Binding-site contacts:
Ligand atom F15 contacts residue GLN89 of chain 1.A at 3.9 Å.
Ligand atom N2 contacts residue THR198 of chain 1.A at 2.9 Å (h-bond).
Ligand atom N2 contacts residue HIS91 of chain 1.A at 3.2 Å (h-bond).
Ligand atom O4 contacts residue TRP208 of chain 1.A at 3.4 Å.
Ligand atom F16 contacts residue HIS91 of chain 1.A at 3.2 Å.
Ligand atom S1 contacts residue HIS91 of chain 1.A at 3.9 Å.
Ligand atom N2 contacts residue HIS93 of chain 1.A at 3.3 Å (h-bond).
Ligand atom O3 contacts residue HIS117 of chain 1.A at 3.3 Å (h-bond).
Ligand atom C6 contacts residue LEU197 of chain 1.A at 3.9 Å (hydrophobic).
Ligand atom C7 contacts residue LEU197 of chain 1.A at 3.8 Å (hydrophobic).
Ligand atom C6 contacts residue VAL119 of chain 1.A at 3.9 Å (hydrophobic).
Ligand atom O3 contacts residue VAL119 of chain 1.A at 3.9 Å.
Ligand atom O4 contacts residue LEU197 of chain 1.A at 3.4 Å.
Ligand atom F16 contacts residue ZN1 of chain 1.E at 3.4 Å.
Ligand atom S1 contacts residue ZN1 of chain 1.E at 3.0 Å.
Ligand atom F16 contacts residue THR199 of chain 1.A at 3.2 Å.
Ligand atom C5 contacts residue HIS91 of chain 1.A at 3.8 Å.
Ligand atom C13 contacts residue ALA129 of chain 1.A at 3.8 Å (hydrophobic).
Ligand atom C9 contacts residue THR199 of chain 1.A at 3.6 Å.
Ligand atom C7 contacts residue VAL119 of chain 1.A at 3.9 Å (hydrophobic).
Ligand atom S1 contacts residue THR198 of chain 1.A at 3.8 Å.
Ligand atom O3 contacts residue HIS91 of chain 1.A at 3.5 Å.
Ligand atom O3 contacts residue ZN1 of chain 1.E at 3.0 Å.
Ligand atom C12 contacts residue GLN89 of chain 1.A at 3.8 Å.
Ligand atom N2 contacts residue GLU104 of chain 1.A at 3.9 Å.
Ligand atom O4 contacts residue THR198 of chain 1.A at 3.0 Å (h-bond).
Ligand atom N2 contacts residue ZN1 of chain 1.E at 1.8 Å.
Ligand atom C10 contacts residue HIS91 of chain 1.A at 3.5 Å.
Ligand atom C14 contacts residue ALA129 of chain 1.A at 3.9 Å (hydrophobic).
Ligand atom O3 contacts residue TRP208 of chain 1.A at 3.7 Å.
Ligand atom O3 contacts residue VAL141 of chain 1.A at 3.7 Å.
Ligand atom F17 contacts residue LEU197 of chain 1.A at 3.8 Å.
Ligand atom F18 contacts residue LEU197 of chain 1.A at 3.9 Å.
Ligand atom F17 contacts residue VAL141 of chain 1.A at 3.4 Å.
Ligand atom S1 contacts residue HIS117 of chain 1.A at 3.8 Å.
Ligand atom F15 contacts residue THR199 of chain 1.A at 3.6 Å.
Ligand atom F18 contacts residue LEU139 of chain 1.A at 3.4 Å.
Ligand atom F18 contacts residue VAL119 of chain 1.A at 3.4 Å.
Ligand atom C10 contacts residue THR199 of chain 1.A at 3.4 Å.
Ligand atom N2 contacts residue HIS117 of chain 1.A at 3.2 Å (h-bond).

This protein binds this small molecule.
Small molecule (SMILES): CCCSc1c(F)c(F)c(S(N)(=O)=O)c(F)c1F

Sequence of chain 1.A:
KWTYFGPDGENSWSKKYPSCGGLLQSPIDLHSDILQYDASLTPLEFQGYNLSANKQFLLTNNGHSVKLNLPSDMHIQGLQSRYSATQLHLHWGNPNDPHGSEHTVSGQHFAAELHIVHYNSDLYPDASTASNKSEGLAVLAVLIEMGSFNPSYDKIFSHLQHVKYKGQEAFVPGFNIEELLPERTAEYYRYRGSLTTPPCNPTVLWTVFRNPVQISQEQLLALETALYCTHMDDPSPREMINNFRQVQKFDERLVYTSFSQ